A small-molecule ligand and the protein it binds are described below.
Small molecule (SMILES): CC(=O)N[C@H]1[C@H](O[C@H]2[C@H](O)[C@@H](NC(C)=O)CO[C@@H]2CO)O[C@H](CO)[C@@H](O)[C@@H]1O

Sequence of chain 1.A:
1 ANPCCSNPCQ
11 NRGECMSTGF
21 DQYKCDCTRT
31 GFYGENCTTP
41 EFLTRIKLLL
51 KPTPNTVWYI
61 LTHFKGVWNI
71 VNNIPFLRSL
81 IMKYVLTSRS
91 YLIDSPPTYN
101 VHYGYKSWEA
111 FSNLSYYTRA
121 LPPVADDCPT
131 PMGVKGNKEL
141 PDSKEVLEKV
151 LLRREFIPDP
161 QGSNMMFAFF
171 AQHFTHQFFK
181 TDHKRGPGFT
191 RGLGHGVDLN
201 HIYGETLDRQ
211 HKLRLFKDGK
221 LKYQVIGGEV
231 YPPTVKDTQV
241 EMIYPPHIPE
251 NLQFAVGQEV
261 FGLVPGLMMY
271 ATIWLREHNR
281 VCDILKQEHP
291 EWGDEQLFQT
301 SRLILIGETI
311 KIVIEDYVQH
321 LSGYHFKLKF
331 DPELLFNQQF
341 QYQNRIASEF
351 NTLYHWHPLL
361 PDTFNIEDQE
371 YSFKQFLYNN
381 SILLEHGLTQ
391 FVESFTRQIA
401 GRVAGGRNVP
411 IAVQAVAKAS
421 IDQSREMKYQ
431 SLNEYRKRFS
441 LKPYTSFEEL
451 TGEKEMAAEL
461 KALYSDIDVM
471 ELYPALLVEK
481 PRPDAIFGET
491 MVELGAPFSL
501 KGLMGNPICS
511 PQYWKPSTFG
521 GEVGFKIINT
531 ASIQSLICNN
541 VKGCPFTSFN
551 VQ

Sequence of chain 1.B:
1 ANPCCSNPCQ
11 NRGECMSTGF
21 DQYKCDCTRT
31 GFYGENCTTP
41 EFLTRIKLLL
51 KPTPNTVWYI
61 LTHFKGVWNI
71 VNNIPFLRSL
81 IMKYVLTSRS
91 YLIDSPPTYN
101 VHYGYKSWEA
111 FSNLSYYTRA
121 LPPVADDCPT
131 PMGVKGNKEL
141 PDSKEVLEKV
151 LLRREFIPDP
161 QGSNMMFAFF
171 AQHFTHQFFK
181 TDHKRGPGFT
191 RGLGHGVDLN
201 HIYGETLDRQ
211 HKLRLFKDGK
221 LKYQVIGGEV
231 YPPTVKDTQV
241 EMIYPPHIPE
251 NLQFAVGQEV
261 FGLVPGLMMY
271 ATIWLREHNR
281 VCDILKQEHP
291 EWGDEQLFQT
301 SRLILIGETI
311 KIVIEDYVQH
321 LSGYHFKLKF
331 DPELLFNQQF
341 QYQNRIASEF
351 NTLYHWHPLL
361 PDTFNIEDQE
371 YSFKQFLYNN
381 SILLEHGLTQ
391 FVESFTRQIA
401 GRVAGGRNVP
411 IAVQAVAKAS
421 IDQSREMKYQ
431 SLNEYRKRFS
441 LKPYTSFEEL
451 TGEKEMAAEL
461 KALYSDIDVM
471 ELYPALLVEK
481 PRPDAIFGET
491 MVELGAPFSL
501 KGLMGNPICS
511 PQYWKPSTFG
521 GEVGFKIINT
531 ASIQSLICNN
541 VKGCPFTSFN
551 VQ

Binding-site contacts:
Ligand atom O7 contacts residue ARG185 of chain 1.A at 2.9 Å (salt-bridge).
Ligand atom O7 contacts residue ASN113 of chain 1.A at 3.8 Å.
Ligand atom O5 contacts residue ASN113 of chain 1.A at 2.3 Å (h-bond).
Ligand atom O6 contacts residue LEU207 of chain 1.B at 3.9 Å.
Ligand atom C3 contacts residue ASN113 of chain 1.A at 3.8 Å.
Ligand atom C6 contacts residue TYR116 of chain 1.A at 3.5 Å (hydrophobic).
Ligand atom C5 contacts residue ASN113 of chain 1.A at 3.6 Å.
Ligand atom O3 contacts residue LEU207 of chain 1.B at 4.4 Å.
Ligand atom O3 contacts residue ARG185 of chain 1.A at 4.4 Å.
Ligand atom C5 contacts residue PHE189 of chain 1.A at 4.0 Å (hydrophobic).
Ligand atom O6 contacts residue ASP208 of chain 1.B at 3.9 Å.
Ligand atom C6 contacts residue PHE189 of chain 1.A at 3.8 Å (hydrophobic).
Ligand atom C1 contacts residue ASN113 of chain 1.A at 1.4 Å.
Ligand atom O5 contacts residue PHE189 of chain 1.A at 4.4 Å.
Ligand atom C4 contacts residue ASN113 of chain 1.A at 4.2 Å.
Ligand atom O7 contacts residue LEU207 of chain 1.B at 3.9 Å.
Ligand atom C8 contacts residue ASN113 of chain 1.A at 4.3 Å.
Ligand atom C4 contacts residue LEU207 of chain 1.B at 4.0 Å (hydrophobic).
Ligand atom C5 contacts residue ARG185 of chain 1.A at 4.2 Å.
Ligand atom C1 contacts residue TYR116 of chain 1.A at 3.9 Å (hydrophobic).
Ligand atom C8 contacts residue PHE189 of chain 1.A at 4.0 Å (hydrophobic).
Ligand atom C2 contacts residue ASN113 of chain 1.A at 2.5 Å.
Ligand atom C8 contacts residue ARG185 of chain 1.A at 4.0 Å.
Ligand atom O5 contacts residue TYR116 of chain 1.A at 3.5 Å.
Ligand atom O5 contacts residue GLU109 of chain 1.A at 3.5 Å (salt-bridge).
Ligand atom C3 contacts residue ARG185 of chain 1.A at 3.9 Å.
Ligand atom C2 contacts residue LEU207 of chain 1.B at 4.4 Å (hydrophobic).
Ligand atom C2 contacts residue ARG185 of chain 1.A at 4.2 Å.
Ligand atom C2 contacts residue GLU109 of chain 1.A at 4.2 Å.
Ligand atom O4 contacts residue ARG185 of chain 1.A at 3.1 Å (salt-bridge).
Ligand atom N2 contacts residue ARG185 of chain 1.A at 4.4 Å.
Ligand atom C7 contacts residue ASN113 of chain 1.A at 3.6 Å.
Ligand atom C1 contacts residue ARG185 of chain 1.A at 4.1 Å.
Ligand atom C7 contacts residue ARG185 of chain 1.A at 3.9 Å.
Ligand atom N2 contacts residue ASN113 of chain 1.A at 3.0 Å (h-bond).
Ligand atom O6 contacts residue TYR116 of chain 1.A at 3.6 Å (h-bond).
Ligand atom C5 contacts residue TYR116 of chain 1.A at 4.3 Å (hydrophobic).
Ligand atom C1 contacts residue GLU109 of chain 1.A at 3.6 Å.
Ligand atom C4 contacts residue ARG185 of chain 1.A at 3.9 Å.